Sequence of chain 42.W:
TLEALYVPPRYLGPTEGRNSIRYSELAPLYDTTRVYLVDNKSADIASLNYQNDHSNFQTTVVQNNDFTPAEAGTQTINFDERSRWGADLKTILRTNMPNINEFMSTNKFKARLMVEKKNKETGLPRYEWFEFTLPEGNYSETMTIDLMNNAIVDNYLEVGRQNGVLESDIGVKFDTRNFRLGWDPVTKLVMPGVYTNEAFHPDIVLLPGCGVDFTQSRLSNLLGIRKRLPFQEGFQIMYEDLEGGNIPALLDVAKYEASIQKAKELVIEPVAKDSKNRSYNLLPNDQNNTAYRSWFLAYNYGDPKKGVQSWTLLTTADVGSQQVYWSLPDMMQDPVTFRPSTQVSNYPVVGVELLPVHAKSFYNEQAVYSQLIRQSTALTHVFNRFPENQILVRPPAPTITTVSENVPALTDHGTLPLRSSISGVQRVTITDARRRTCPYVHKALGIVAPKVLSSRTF

Sequence of chain 30.W:
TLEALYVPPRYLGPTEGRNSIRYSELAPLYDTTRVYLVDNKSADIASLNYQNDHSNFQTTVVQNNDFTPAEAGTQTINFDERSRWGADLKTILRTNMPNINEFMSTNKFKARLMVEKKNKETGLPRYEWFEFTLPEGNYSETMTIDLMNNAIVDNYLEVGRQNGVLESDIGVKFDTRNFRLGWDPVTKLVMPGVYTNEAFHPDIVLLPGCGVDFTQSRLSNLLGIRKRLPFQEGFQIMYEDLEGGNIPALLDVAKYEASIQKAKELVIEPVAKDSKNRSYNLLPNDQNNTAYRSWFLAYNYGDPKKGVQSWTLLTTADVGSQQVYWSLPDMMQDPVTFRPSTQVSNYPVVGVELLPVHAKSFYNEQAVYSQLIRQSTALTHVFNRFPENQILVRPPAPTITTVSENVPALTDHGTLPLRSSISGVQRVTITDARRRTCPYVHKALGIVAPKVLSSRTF

Binding-site contacts:
Ligand atom CB contacts residue ARG435 of chain 30.W at 3.7 Å.
Ligand atom CZ contacts residue MET223 of chain 42.W at 2.9 Å (hydrophobic).
Ligand atom CZ contacts residue HIS431 of chain 30.W at 3.4 Å.
Ligand atom N contacts residue ARG193 of chain 30.W at 3.8 Å.
Ligand atom CD contacts residue HIS431 of chain 30.W at 3.8 Å.
Ligand atom CG contacts residue TYR288 of chain 42.W at 3.4 Å (hydrophobic).
Ligand atom CB contacts residue GLU289 of chain 42.W at 3.8 Å.
Ligand atom CG2 contacts residue LEU189 of chain 30.W at 2.8 Å (hydrophobic).
Ligand atom ND2 contacts residue GLU199 of chain 30.W at 2.9 Å (salt-bridge).
Ligand atom ND2 contacts residue TYR188 of chain 30.W at 3.5 Å (h-bond).
Ligand atom CZ contacts residue ARG193 of chain 30.W at 3.1 Å.
Ligand atom CG contacts residue GLU289 of chain 42.W at 3.6 Å.
Ligand atom CE1 contacts residue GLU289 of chain 42.W at 3.6 Å.
Ligand atom CD1 contacts residue GLU289 of chain 42.W at 3.0 Å.
Ligand atom CB contacts residue LEU189 of chain 30.W at 3.8 Å (hydrophobic).
Ligand atom CD1 contacts residue HIS431 of chain 30.W at 3.3 Å.
Ligand atom CE1 contacts residue MET223 of chain 42.W at 3.3 Å (hydrophobic).
Ligand atom CG2 contacts residue TYR188 of chain 30.W at 3.9 Å (hydrophobic).
Ligand atom CD2 contacts residue MET223 of chain 42.W at 3.7 Å (hydrophobic).
Ligand atom CE1 contacts residue VAL432 of chain 30.W at 3.8 Å (hydrophobic).
Ligand atom CD1 contacts residue ARG193 of chain 30.W at 3.7 Å.
Ligand atom C contacts residue ARG193 of chain 30.W at 3.3 Å.
Ligand atom CG1 contacts residue PHE436 of chain 30.W at 3.4 Å (hydrophobic).
Ligand atom CG1 contacts residue ARG435 of chain 30.W at 3.8 Å.
Ligand atom CE2 contacts residue ARG193 of chain 30.W at 3.8 Å.
Ligand atom OD1 contacts residue GLU199 of chain 30.W at 3.4 Å (salt-bridge).
Ligand atom CE1 contacts residue ARG193 of chain 30.W at 3.1 Å.
Ligand atom OH contacts residue MET223 of chain 42.W at 2.2 Å (h-bond).
Ligand atom OH contacts residue LEU283 of chain 42.W at 3.8 Å.
Ligand atom CG contacts residue HIS431 of chain 30.W at 3.8 Å.
Ligand atom OH contacts residue HIS431 of chain 30.W at 2.9 Å (h-bond).
Ligand atom O contacts residue ARG435 of chain 30.W at 3.5 Å (salt-bridge).
Ligand atom OH contacts residue THR430 of chain 30.W at 3.4 Å.
Ligand atom CE1 contacts residue HIS431 of chain 30.W at 3.0 Å.
Ligand atom CE1 contacts residue THR219 of chain 42.W at 3.9 Å.
Ligand atom CA contacts residue ARG193 of chain 30.W at 3.8 Å.
Ligand atom O contacts residue ARG193 of chain 30.W at 2.8 Å (salt-bridge).
Ligand atom CZ contacts residue THR219 of chain 42.W at 3.2 Å.
Ligand atom CE2 contacts residue MET223 of chain 42.W at 3.5 Å (hydrophobic).
Ligand atom CG contacts residue GLU199 of chain 30.W at 3.6 Å.

A small-molecule ligand and the protein it binds are described below.
Small molecule (SMILES): CC(C)[C@H](NC(=O)[C@@H]1CCCN1C(=O)[C@H](CC(N)=O)NC(=O)[C@@H](N)Cc1ccccc1)C(=O)N[C@@H](Cc1ccc(O)cc1)C(=O)N1CCC[C@H]1C(=O)N[C@H](C=O)Cc1ccc(O)cc1